Binding-site contacts:
Ligand atom C5 contacts residue ASN649 of chain 1.B at 3.7 Å.
Ligand atom C6 contacts residue GLY693 of chain 1.B at 4.1 Å.
Ligand atom C1 contacts residue ASN649 of chain 1.B at 1.4 Å.
Ligand atom O6 contacts residue GLY693 of chain 1.B at 4.5 Å.
Ligand atom C7 contacts residue ASN649 of chain 1.B at 4.0 Å.
Ligand atom N2 contacts residue ASN649 of chain 1.B at 2.9 Å (h-bond).
Ligand atom C3 contacts residue ASN649 of chain 1.B at 3.8 Å.
Ligand atom C2 contacts residue ASN649 of chain 1.B at 2.4 Å.
Ligand atom O6 contacts residue GLU645 of chain 1.B at 2.9 Å (salt-bridge).
Ligand atom O5 contacts residue ASN649 of chain 1.B at 2.4 Å (h-bond).
Ligand atom O6 contacts residue GLY647 of chain 1.B at 4.3 Å.
Ligand atom C4 contacts residue ASN649 of chain 1.B at 4.2 Å.
Ligand atom C6 contacts residue GLU645 of chain 1.B at 3.6 Å.

Sequence of chain 1.B:
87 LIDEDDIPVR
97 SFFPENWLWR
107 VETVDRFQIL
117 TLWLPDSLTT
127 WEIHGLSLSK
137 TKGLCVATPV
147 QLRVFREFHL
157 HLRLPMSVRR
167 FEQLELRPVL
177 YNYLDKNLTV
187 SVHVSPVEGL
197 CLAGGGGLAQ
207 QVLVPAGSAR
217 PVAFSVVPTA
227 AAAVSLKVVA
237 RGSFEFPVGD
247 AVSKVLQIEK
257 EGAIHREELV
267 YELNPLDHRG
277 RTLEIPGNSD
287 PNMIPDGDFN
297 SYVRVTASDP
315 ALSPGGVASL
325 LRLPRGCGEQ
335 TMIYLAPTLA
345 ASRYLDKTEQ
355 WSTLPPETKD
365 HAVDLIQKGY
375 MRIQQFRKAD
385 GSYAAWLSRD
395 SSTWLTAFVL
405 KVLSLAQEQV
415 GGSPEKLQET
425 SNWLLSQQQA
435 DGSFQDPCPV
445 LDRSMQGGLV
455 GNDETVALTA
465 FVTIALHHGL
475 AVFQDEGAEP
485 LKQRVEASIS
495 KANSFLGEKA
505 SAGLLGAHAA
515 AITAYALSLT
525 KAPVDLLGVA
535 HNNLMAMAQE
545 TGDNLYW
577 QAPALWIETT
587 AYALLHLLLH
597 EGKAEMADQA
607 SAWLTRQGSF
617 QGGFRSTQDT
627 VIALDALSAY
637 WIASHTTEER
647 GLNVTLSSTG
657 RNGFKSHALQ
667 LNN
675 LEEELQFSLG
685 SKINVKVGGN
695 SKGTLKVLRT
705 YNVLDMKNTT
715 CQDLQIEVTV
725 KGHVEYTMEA

This protein binds this small molecule.
Small molecule (SMILES): CC(=O)N[C@@H]1[C@@H](O)[C@H](O)[C@@H](CO)O[C@H]1O